Binding-site contacts:
Ligand atom C8 contacts residue ASN139 of chain 1.C at 4.4 Å.
Ligand atom O6 contacts residue ASN139 of chain 1.C at 3.7 Å.
Ligand atom O7 contacts residue GLU106 of chain 1.C at 4.4 Å.
Ligand atom C8 contacts residue ASN138 of chain 1.C at 3.5 Å.
Ligand atom C2 contacts residue ASN139 of chain 1.C at 2.4 Å.
Ligand atom O5 contacts residue ASN139 of chain 1.C at 2.4 Å (h-bond).
Ligand atom C7 contacts residue ASN138 of chain 1.C at 3.5 Å.
Ligand atom C3 contacts residue ASN139 of chain 1.C at 3.8 Å.
Ligand atom C1 contacts residue ASN139 of chain 1.C at 1.4 Å.
Ligand atom N2 contacts residue ASN139 of chain 1.C at 2.9 Å (h-bond).
Ligand atom O7 contacts residue ASN139 of chain 1.C at 3.1 Å (h-bond).
Ligand atom O7 contacts residue ASN138 of chain 1.C at 2.8 Å (h-bond).
Ligand atom C6 contacts residue ASN139 of chain 1.C at 4.4 Å.
Ligand atom C7 contacts residue ASN139 of chain 1.C at 3.2 Å.
Ligand atom C5 contacts residue ASN139 of chain 1.C at 3.7 Å.
Ligand atom C4 contacts residue ASN139 of chain 1.C at 4.2 Å.

The protein below binds the small molecule below.
Small molecule (SMILES): CC(=O)N[C@@H]1[C@@H](O)[C@H](O)[C@@H](CO)O[C@H]1O

Sequence of chain 1.C:
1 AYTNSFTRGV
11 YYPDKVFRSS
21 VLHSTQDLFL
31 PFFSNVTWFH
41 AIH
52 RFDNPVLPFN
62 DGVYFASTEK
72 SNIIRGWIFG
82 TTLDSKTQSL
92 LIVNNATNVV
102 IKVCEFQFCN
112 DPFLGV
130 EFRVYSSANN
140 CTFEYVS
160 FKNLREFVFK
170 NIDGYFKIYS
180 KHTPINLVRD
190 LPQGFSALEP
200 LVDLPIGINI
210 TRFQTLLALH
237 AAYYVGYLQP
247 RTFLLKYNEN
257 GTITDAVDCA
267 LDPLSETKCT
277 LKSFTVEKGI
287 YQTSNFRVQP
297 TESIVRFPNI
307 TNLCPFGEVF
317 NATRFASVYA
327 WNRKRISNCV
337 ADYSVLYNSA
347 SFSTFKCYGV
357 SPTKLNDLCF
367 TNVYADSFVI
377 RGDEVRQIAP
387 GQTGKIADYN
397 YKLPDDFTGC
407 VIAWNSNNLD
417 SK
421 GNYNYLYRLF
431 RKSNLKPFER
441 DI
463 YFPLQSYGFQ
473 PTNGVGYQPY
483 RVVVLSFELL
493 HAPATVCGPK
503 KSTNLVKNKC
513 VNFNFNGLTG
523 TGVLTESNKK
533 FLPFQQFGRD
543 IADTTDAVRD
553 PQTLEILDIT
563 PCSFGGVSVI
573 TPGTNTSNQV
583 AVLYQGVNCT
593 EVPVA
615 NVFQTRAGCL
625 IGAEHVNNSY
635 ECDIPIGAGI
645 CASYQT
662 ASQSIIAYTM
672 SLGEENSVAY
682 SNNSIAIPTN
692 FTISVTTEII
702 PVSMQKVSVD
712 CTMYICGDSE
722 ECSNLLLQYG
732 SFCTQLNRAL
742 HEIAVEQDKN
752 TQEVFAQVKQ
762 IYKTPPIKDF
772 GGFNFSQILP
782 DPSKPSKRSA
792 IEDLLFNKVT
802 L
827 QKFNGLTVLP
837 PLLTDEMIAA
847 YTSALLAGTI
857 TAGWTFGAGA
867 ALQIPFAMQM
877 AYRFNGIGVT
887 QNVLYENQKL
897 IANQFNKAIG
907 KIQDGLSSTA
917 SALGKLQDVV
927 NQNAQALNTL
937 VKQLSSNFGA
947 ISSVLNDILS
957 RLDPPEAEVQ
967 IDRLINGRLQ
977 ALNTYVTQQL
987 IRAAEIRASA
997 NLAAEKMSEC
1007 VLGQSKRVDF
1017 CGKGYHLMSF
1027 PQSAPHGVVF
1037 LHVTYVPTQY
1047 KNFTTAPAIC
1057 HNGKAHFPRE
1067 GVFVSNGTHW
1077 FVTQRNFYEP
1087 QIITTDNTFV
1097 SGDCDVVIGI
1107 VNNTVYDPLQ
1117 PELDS